Binding-site contacts:
Ligand atom C8 contacts residue GLU22 of chain 1.I at 3.9 Å.
Ligand atom C2 contacts residue ASN25 of chain 1.I at 2.4 Å.
Ligand atom O7 contacts residue ASN25 of chain 1.I at 3.9 Å.
Ligand atom C3 contacts residue ASN25 of chain 1.I at 3.8 Å.
Ligand atom C2 contacts residue GLU24 of chain 1.I at 3.8 Å.
Ligand atom C7 contacts residue GLU24 of chain 1.I at 4.0 Å.
Ligand atom C1 contacts residue GLU24 of chain 1.I at 3.4 Å.
Ligand atom N2 contacts residue GLU24 of chain 1.I at 3.3 Å.
Ligand atom C7 contacts residue ASN25 of chain 1.I at 3.7 Å.
Ligand atom C3 contacts residue GLU24 of chain 1.I at 4.1 Å.
Ligand atom C8 contacts residue GLU24 of chain 1.I at 3.8 Å.
Ligand atom N2 contacts residue ASN25 of chain 1.I at 3.0 Å (h-bond).
Ligand atom C8 contacts residue HIS21 of chain 1.I at 3.7 Å.
Ligand atom C1 contacts residue ASN25 of chain 1.I at 1.4 Å.
Ligand atom C5 contacts residue ASN25 of chain 1.I at 3.7 Å.
Ligand atom O5 contacts residue GLU24 of chain 1.I at 4.5 Å.
Ligand atom C4 contacts residue ASN25 of chain 1.I at 4.2 Å.
Ligand atom O5 contacts residue ASN25 of chain 1.I at 2.3 Å (h-bond).

A protein and the small-molecule ligand that binds it are described below.
Small molecule (SMILES): CC(=O)N[C@@H]1[C@@H](O)[C@H](O)[C@@H](CO)O[C@H]1O

Sequence of chain 1.I:
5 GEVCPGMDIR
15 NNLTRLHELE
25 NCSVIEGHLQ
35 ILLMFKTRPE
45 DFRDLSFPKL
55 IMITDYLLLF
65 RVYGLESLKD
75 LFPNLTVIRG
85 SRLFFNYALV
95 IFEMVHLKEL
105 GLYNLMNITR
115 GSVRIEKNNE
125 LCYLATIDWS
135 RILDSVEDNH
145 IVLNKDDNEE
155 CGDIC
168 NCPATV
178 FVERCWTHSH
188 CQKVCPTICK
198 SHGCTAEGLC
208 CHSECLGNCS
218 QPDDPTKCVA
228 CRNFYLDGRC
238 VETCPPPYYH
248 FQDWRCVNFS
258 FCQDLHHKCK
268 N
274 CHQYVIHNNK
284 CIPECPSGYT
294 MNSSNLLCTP